The small molecule below binds the protein below.
Small molecule (SMILES): CC(=O)N[C@@H]1[C@@H](O)[C@H](O)[C@@H](CO)O[C@H]1O

Binding-site contacts:
Ligand atom C3 contacts residue ASN548 of chain 1.A at 3.8 Å.
Ligand atom C8 contacts residue LYS418 of chain 1.A at 3.8 Å.
Ligand atom C8 contacts residue ASP545 of chain 1.A at 4.0 Å.
Ligand atom N2 contacts residue ASN548 of chain 1.A at 2.9 Å (h-bond).
Ligand atom C8 contacts residue SER547 of chain 1.A at 3.8 Å.
Ligand atom C1 contacts residue ASN548 of chain 1.A at 1.4 Å.
Ligand atom C5 contacts residue ASN548 of chain 1.A at 3.7 Å.
Ligand atom C2 contacts residue ASN548 of chain 1.A at 2.4 Å.
Ligand atom N2 contacts residue SER422 of chain 1.A at 4.4 Å.
Ligand atom C8 contacts residue ASN548 of chain 1.A at 4.3 Å.
Ligand atom O5 contacts residue ASN548 of chain 1.A at 2.4 Å (h-bond).
Ligand atom C7 contacts residue SER547 of chain 1.A at 4.4 Å.
Ligand atom O7 contacts residue ASN548 of chain 1.A at 2.7 Å (h-bond).
Ligand atom C4 contacts residue ASN548 of chain 1.A at 4.2 Å.
Ligand atom C7 contacts residue ASN548 of chain 1.A at 3.0 Å.
Ligand atom O3 contacts residue SER422 of chain 1.A at 4.1 Å.

Sequence of chain 1.A:
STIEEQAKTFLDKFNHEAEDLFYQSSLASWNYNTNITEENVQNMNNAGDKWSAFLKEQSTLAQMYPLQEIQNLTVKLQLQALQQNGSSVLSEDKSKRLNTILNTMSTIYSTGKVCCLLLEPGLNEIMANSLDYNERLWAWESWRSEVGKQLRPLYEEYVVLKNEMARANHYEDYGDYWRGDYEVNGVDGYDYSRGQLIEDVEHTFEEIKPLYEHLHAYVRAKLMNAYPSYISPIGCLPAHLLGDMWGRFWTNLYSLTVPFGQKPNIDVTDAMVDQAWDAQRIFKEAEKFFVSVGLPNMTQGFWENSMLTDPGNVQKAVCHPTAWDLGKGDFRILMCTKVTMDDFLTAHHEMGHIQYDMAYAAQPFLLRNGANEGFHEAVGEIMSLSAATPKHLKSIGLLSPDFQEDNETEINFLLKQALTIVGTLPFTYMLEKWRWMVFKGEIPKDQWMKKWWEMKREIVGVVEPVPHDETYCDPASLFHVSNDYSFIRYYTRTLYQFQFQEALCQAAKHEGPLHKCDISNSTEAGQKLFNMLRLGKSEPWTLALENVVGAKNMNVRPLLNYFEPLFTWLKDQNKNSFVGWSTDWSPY